Binding-site contacts:
Ligand atom C1 contacts residue MET28 of chain 1.B at 4.0 Å (hydrophobic).
Ligand atom C4 contacts residue ARG31 of chain 1.B at 4.1 Å.
Ligand atom C6 contacts residue LEU35 of chain 1.B at 3.7 Å (hydrophobic).
Ligand atom C3 contacts residue ARG31 of chain 1.B at 3.6 Å.
Ligand atom C8 contacts residue LYS90 of chain 1.B at 4.1 Å.
Ligand atom C3 contacts residue LEU32 of chain 1.B at 3.5 Å (hydrophobic).
Ligand atom C4 contacts residue LYS90 of chain 1.B at 3.8 Å.
Ligand atom N2 contacts residue GLN87 of chain 1.B at 3.1 Å (h-bond).
Ligand atom N2 contacts residue TYR89 of chain 1.B at 2.7 Å (h-bond).
Ligand atom C7 contacts residue GLN87 of chain 1.B at 4.0 Å.
Ligand atom C5 contacts residue LEU32 of chain 1.B at 4.0 Å (hydrophobic).
Ligand atom N1 contacts residue MET28 of chain 1.B at 4.3 Å.
Ligand atom C9 contacts residue LEU32 of chain 1.B at 4.3 Å (hydrophobic).
Ligand atom C5 contacts residue LEU35 of chain 1.B at 4.2 Å (hydrophobic).
Ligand atom C2 contacts residue MET28 of chain 1.B at 4.0 Å (hydrophobic).
Ligand atom C6 contacts residue TYR89 of chain 1.B at 3.7 Å (hydrophobic).
Ligand atom C6 contacts residue LEU32 of chain 1.B at 4.0 Å (hydrophobic).
Ligand atom C5 contacts residue LYS90 of chain 1.B at 3.6 Å.
Ligand atom C10 contacts residue LYS90 of chain 1.B at 4.1 Å.
Ligand atom N2 contacts residue LEU32 of chain 1.B at 4.4 Å.
Ligand atom C7 contacts residue TYR89 of chain 1.B at 3.4 Å (hydrophobic).
Ligand atom C8 contacts residue LEU32 of chain 1.B at 4.1 Å (hydrophobic).
Ligand atom C9 contacts residue LYS90 of chain 1.B at 4.5 Å.
Ligand atom C4 contacts residue LEU32 of chain 1.B at 3.8 Å (hydrophobic).
Ligand atom C6 contacts residue LYS90 of chain 1.B at 3.8 Å.
Ligand atom C4 contacts residue LEU35 of chain 1.B at 3.9 Å (hydrophobic).
Ligand atom N2 contacts residue LYS90 of chain 1.B at 4.1 Å.
Ligand atom O1 contacts residue ARG31 of chain 1.B at 3.5 Å (salt-bridge).
Ligand atom C7 contacts residue LEU32 of chain 1.B at 4.1 Å (hydrophobic).
Ligand atom C8 contacts residue TYR89 of chain 1.B at 4.3 Å (hydrophobic).
Ligand atom O1 contacts residue MET28 of chain 1.B at 3.7 Å.
Ligand atom C2 contacts residue ARG31 of chain 1.B at 4.5 Å.
Ligand atom C7 contacts residue LYS90 of chain 1.B at 3.8 Å.
Ligand atom C3 contacts residue MET28 of chain 1.B at 4.0 Å (hydrophobic).

Sequence of chain 1.B:
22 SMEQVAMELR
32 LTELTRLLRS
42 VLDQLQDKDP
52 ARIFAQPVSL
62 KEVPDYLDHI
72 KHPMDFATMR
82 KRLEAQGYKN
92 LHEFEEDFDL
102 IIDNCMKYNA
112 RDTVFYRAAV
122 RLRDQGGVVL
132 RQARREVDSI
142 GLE

The small molecule below binds the protein below.
Small molecule (SMILES): CN1C(=O)CCc2cc(N)ccc21